A small-molecule ligand and the protein it binds are described below.
Small molecule (SMILES): CNC(=O)[C@H]1O[C@@H](n2cnc3c(NCc4cccc(I)c4)ncnc32)[C@H](O)[C@@H]1O

Binding-site contacts:
Ligand atom C3 contacts residue GLY217 of chain 1.A at 3.7 Å.
Ligand atom C13 contacts residue SER290 of chain 1.A at 3.6 Å.
Ligand atom I contacts residue ARG376 of chain 1.A at 3.0 Å.
Ligand atom N contacts residue ASP381 of chain 1.A at 3.2 Å (salt-bridge).
Ligand atom N2 contacts residue ARG357 of chain 1.A at 3.0 Å (salt-bridge).
Ligand atom C2 contacts residue SER355 of chain 1.A at 3.6 Å.
Ligand atom O3 contacts residue GLY354 of chain 1.A at 3.2 Å.
Ligand atom C3 contacts residue ASP381 of chain 1.A at 3.5 Å.
Ligand atom N4 contacts residue ARG287 of chain 1.A at 3.6 Å.
Ligand atom O contacts residue GLY217 of chain 1.A at 3.6 Å.
Ligand atom N3 contacts residue LYS286 of chain 1.A at 3.7 Å.
Ligand atom C6 contacts residue ARG357 of chain 1.A at 3.6 Å.
Ligand atom N4 contacts residue SER290 of chain 1.A at 2.7 Å (h-bond).
Ligand atom C5 contacts residue SER355 of chain 1.A at 3.7 Å.
Ligand atom C9 contacts residue ILE358 of chain 1.A at 3.7 Å (hydrophobic).
Ligand atom C10 contacts residue ARG287 of chain 1.A at 3.7 Å.
Ligand atom O2 contacts residue GLY354 of chain 1.A at 3.5 Å (h-bond).
Ligand atom O2 contacts residue GLY216 of chain 1.A at 3.5 Å.
Ligand atom C6 contacts residue ARG287 of chain 1.A at 3.3 Å.
Ligand atom O1 contacts residue GLU283 of chain 1.A at 2.5 Å (salt-bridge).
Ligand atom N1 contacts residue GLY354 of chain 1.A at 3.5 Å.
Ligand atom O2 contacts residue GLY217 of chain 1.A at 3.3 Å (h-bond).
Ligand atom N2 contacts residue ARG287 of chain 1.A at 3.1 Å (salt-bridge).
Ligand atom C11 contacts residue SER290 of chain 1.A at 3.3 Å.
Ligand atom C4 contacts residue ASP381 of chain 1.A at 3.8 Å.
Ligand atom O2 contacts residue ASP381 of chain 1.A at 2.9 Å (salt-bridge).
Ligand atom C9 contacts residue SER290 of chain 1.A at 3.5 Å.
Ligand atom O1 contacts residue LYS286 of chain 1.A at 2.8 Å (salt-bridge).
Ligand atom C8 contacts residue GLY354 of chain 1.A at 3.4 Å.
Ligand atom C1 contacts residue GLU283 of chain 1.A at 3.3 Å.
Ligand atom O contacts residue GLY245 of chain 1.A at 3.4 Å.
Ligand atom C7 contacts residue GLY354 of chain 1.A at 3.5 Å.
Ligand atom C7 contacts residue ARG287 of chain 1.A at 3.6 Å.
Ligand atom C12 contacts residue ARG357 of chain 1.A at 3.7 Å.
Ligand atom O contacts residue LYS286 of chain 1.A at 3.4 Å (salt-bridge).
Ligand atom N3 contacts residue GLY354 of chain 1.A at 3.7 Å.
Ligand atom C11 contacts residue ARG287 of chain 1.A at 3.1 Å.
Ligand atom O3 contacts residue SER355 of chain 1.A at 3.3 Å (h-bond).
Ligand atom C6 contacts residue GLY354 of chain 1.A at 3.5 Å.
Ligand atom N5 contacts residue ARG357 of chain 1.A at 3.4 Å.

Sequence of chain 1.A:
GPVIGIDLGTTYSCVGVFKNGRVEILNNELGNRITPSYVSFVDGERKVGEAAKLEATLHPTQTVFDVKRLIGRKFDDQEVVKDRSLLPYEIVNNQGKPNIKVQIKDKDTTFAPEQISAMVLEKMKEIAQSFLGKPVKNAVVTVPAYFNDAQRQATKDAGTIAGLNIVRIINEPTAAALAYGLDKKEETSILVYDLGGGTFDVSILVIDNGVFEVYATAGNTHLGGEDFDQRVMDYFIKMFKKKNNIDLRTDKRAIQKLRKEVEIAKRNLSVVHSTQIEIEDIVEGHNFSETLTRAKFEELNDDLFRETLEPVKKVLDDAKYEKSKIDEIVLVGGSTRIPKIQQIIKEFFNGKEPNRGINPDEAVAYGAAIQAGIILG